Sequence of chain 14.C:
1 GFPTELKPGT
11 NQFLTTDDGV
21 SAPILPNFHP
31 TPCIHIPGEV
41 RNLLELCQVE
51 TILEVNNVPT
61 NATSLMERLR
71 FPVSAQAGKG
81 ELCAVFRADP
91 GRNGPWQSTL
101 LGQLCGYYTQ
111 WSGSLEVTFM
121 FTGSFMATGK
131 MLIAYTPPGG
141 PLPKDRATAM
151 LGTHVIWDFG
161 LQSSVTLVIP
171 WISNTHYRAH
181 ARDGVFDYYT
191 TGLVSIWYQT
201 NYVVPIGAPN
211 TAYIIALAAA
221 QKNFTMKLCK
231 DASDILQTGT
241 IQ

Sequence of chain 13.C:
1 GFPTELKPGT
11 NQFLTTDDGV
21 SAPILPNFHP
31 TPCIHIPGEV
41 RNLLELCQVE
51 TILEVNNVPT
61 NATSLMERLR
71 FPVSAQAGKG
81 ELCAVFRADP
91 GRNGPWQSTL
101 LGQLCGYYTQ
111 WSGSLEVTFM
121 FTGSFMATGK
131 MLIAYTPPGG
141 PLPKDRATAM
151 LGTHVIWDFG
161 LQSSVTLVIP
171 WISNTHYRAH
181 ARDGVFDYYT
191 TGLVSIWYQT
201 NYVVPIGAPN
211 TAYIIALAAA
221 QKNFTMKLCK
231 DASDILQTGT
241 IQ

Sequence of chain 13.A:
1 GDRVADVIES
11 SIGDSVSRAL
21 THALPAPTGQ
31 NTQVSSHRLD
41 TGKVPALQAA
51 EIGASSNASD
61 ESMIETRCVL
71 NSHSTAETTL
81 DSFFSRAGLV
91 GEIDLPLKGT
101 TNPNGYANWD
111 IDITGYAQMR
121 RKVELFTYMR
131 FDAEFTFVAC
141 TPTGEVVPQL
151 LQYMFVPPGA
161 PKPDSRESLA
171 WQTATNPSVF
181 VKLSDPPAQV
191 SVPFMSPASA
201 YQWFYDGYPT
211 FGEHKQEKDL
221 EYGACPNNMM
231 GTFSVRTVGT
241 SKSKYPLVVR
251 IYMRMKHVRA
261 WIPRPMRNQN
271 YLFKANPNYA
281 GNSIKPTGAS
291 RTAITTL

Binding-site contacts:
Ligand atom CAR contacts residue PHE135 of chain 13.A at 3.4 Å (hydrophobic).
Ligand atom CAD contacts residue GLN202 of chain 13.A at 3.5 Å.
Ligand atom CAU contacts residue TRP203 of chain 13.A at 3.7 Å (hydrophobic).
Ligand atom CAY contacts residue PHE155 of chain 13.A at 3.8 Å (hydrophobic).
Ligand atom CAH contacts residue GLN202 of chain 13.A at 3.7 Å.
Ligand atom OAW contacts residue MET195 of chain 13.A at 3.5 Å.
Ligand atom CAC contacts residue PHE137 of chain 13.A at 3.8 Å (hydrophobic).
Ligand atom CAT contacts residue TYR201 of chain 13.A at 3.5 Å (hydrophobic).
Ligand atom CAM contacts residue VAL192 of chain 13.A at 3.3 Å (hydrophobic).
Ligand atom CAK contacts residue VAL192 of chain 13.A at 3.1 Å (hydrophobic).
Ligand atom CBC contacts residue TRP203 of chain 13.A at 3.2 Å (hydrophobic).
Ligand atom NBE contacts residue TRP203 of chain 13.A at 3.2 Å.
Ligand atom CAA contacts residue ILE24 of chain 13.C at 3.8 Å (hydrophobic).
Ligand atom CBC contacts residue ASN228 of chain 13.A at 3.9 Å.
Ligand atom CAM contacts residue ILE24 of chain 13.C at 3.7 Å (hydrophobic).
Ligand atom CAK contacts residue MET195 of chain 13.A at 3.6 Å (hydrophobic).
Ligand atom CAU contacts residue TYR201 of chain 13.A at 3.8 Å (hydrophobic).
Ligand atom CAH contacts residue ASN228 of chain 13.A at 3.2 Å.
Ligand atom CAJ contacts residue ILE111 of chain 13.A at 3.3 Å (hydrophobic).
Ligand atom NBE contacts residue ASN228 of chain 13.A at 3.9 Å.
Ligand atom CAX contacts residue TRP203 of chain 13.A at 3.6 Å (hydrophobic).
Ligand atom CAA contacts residue PRO177 of chain 13.A at 3.8 Å (hydrophobic).
Ligand atom CAN contacts residue PHE155 of chain 13.A at 3.6 Å (hydrophobic).
Ligand atom OAB contacts residue ILE113 of chain 13.A at 3.2 Å (h-bond).
Ligand atom CAG contacts residue PHE137 of chain 13.A at 3.7 Å (hydrophobic).
Ligand atom OAB contacts residue ASP112 of chain 13.A at 3.5 Å.
Ligand atom OAW contacts residue ILE111 of chain 13.A at 3.6 Å.
Ligand atom CAD contacts residue ASN228 of chain 13.A at 3.5 Å.
Ligand atom CAC contacts residue PHE233 of chain 13.A at 3.1 Å (hydrophobic).
Ligand atom CAU contacts residue ASN228 of chain 13.A at 3.6 Å.
Ligand atom CAE contacts residue THR114 of chain 13.A at 3.5 Å.
Ligand atom CAI contacts residue ASP112 of chain 13.A at 3.5 Å.
Ligand atom CAI contacts residue TRP203 of chain 13.A at 3.6 Å (hydrophobic).
Ligand atom CAP contacts residue ILE111 of chain 13.A at 3.8 Å (hydrophobic).
Ligand atom CAE contacts residue ASP112 of chain 13.A at 3.7 Å.
Ligand atom CAH contacts residue TRP203 of chain 13.A at 3.5 Å (hydrophobic).
Ligand atom CAI contacts residue THR114 of chain 13.A at 3.8 Å.
Ligand atom CAG contacts residue PHE233 of chain 13.A at 3.2 Å (hydrophobic).
Ligand atom CAL contacts residue ILE111 of chain 13.A at 3.6 Å (hydrophobic).
Ligand atom CAZ contacts residue MET195 of chain 13.A at 3.9 Å (hydrophobic).

The protein below binds the small molecule below.
Small molecule (SMILES): Cc1cccc(-c2ccc(OCCCCCN3CCN(c4ccncc4)C3=O)cc2)c1